A protein and the small-molecule ligand that binds it are described below.
Small molecule (SMILES): CC(=O)N[C@H]1[C@H](O[C@H]2[C@H](O)[C@@H](NC(C)=O)CO[C@@H]2CO)O[C@H](CO)[C@@H](O)[C@@H]1O

Sequence of chain 38.F:
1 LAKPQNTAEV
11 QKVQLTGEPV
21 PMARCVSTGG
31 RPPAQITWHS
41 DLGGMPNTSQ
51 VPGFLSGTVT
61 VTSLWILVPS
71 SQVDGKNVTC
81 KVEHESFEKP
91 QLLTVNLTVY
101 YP

Binding-site contacts:
Ligand atom N2 contacts residue ASN47 of chain 38.F at 3.2 Å (h-bond).
Ligand atom C4 contacts residue ASN47 of chain 38.F at 4.2 Å.
Ligand atom C6 contacts residue ASN47 of chain 38.F at 4.0 Å.
Ligand atom C3 contacts residue ASN47 of chain 38.F at 3.9 Å.
Ligand atom C5 contacts residue ASN47 of chain 38.F at 3.4 Å.
Ligand atom C1 contacts residue ASN47 of chain 38.F at 1.4 Å.
Ligand atom C2 contacts residue ASN47 of chain 38.F at 2.6 Å.
Ligand atom O7 contacts residue ASN47 of chain 38.F at 3.9 Å.
Ligand atom C7 contacts residue ASN47 of chain 38.F at 3.8 Å.
Ligand atom O5 contacts residue ASN47 of chain 38.F at 2.2 Å (h-bond).